Binding-site contacts:
Ligand atom O1 contacts residue ILE262 of chain 1.A at 3.3 Å.
Ligand atom C21 contacts residue HIS86 of chain 1.A at 3.7 Å.
Ligand atom C10 contacts residue SER294 of chain 1.A at 3.7 Å.
Ligand atom C23 contacts residue MET199 of chain 1.A at 3.7 Å (hydrophobic).
Ligand atom C7 contacts residue PHE298 of chain 1.A at 3.7 Å (hydrophobic).
Ligand atom C13 contacts residue MET283 of chain 1.A at 3.6 Å (hydrophobic).
Ligand atom C17 contacts residue ILE302 of chain 1.A at 3.4 Å (hydrophobic).
Ligand atom O2 contacts residue GLN295 of chain 1.A at 2.5 Å (h-bond).
Ligand atom C17 contacts residue MET199 of chain 1.A at 3.9 Å (hydrophobic).
Ligand atom C2 contacts residue PHE298 of chain 1.A at 3.5 Å (hydrophobic).
Ligand atom C1 contacts residue GLN295 of chain 1.A at 3.8 Å.
Ligand atom O1 contacts residue PHE298 of chain 1.A at 3.9 Å.
Ligand atom O2 contacts residue MET263 of chain 1.A at 3.5 Å (h-bond).
Ligand atom O3 contacts residue MET199 of chain 1.A at 3.5 Å.
Ligand atom C14 contacts residue MET283 of chain 1.A at 3.8 Å (hydrophobic).
Ligand atom C4 contacts residue PHE298 of chain 1.A at 3.6 Å (hydrophobic).
Ligand atom C10 contacts residue MET283 of chain 1.A at 3.8 Å (hydrophobic).
Ligand atom C9 contacts residue GLN295 of chain 1.A at 2.9 Å.
Ligand atom C23 contacts residue ASP244 of chain 1.A at 3.7 Å.
Ligand atom C3 contacts residue PHE298 of chain 1.A at 3.7 Å (hydrophobic).
Ligand atom C14 contacts residue EDO1 of chain 1.G at 3.7 Å.
Ligand atom C8 contacts residue GLN295 of chain 1.A at 3.2 Å.
Ligand atom C1 contacts residue ASN247 of chain 1.A at 3.8 Å.
Ligand atom C12 contacts residue MET199 of chain 1.A at 3.9 Å (hydrophobic).
Ligand atom O2 contacts residue SER294 of chain 1.A at 3.4 Å.
Ligand atom N1 contacts residue MET283 of chain 1.A at 2.8 Å (h-bond).
Ligand atom N1 contacts residue MET263 of chain 1.A at 3.6 Å.
Ligand atom C19 contacts residue MET199 of chain 1.A at 3.7 Å (hydrophobic).
Ligand atom C24 contacts residue LEU245 of chain 1.A at 3.6 Å (hydrophobic).
Ligand atom C10 contacts residue GLN295 of chain 1.A at 3.1 Å.
Ligand atom C1 contacts residue THR259 of chain 1.A at 3.6 Å.
Ligand atom C1 contacts residue ILE262 of chain 1.A at 3.9 Å (hydrophobic).
Ligand atom C5 contacts residue PHE298 of chain 1.A at 3.6 Å (hydrophobic).
Ligand atom N1 contacts residue SER294 of chain 1.A at 3.4 Å.
Ligand atom C2 contacts residue ILE262 of chain 1.A at 3.6 Å (hydrophobic).
Ligand atom C6 contacts residue PHE298 of chain 1.A at 3.7 Å (hydrophobic).
Ligand atom C24 contacts residue MET199 of chain 1.A at 3.9 Å (hydrophobic).
Ligand atom C10 contacts residue MET263 of chain 1.A at 3.6 Å (hydrophobic).
Ligand atom O1 contacts residue GLN295 of chain 1.A at 3.1 Å (h-bond).
Ligand atom C22 contacts residue ASP244 of chain 1.A at 3.8 Å.

Sequence of chain 1.A:
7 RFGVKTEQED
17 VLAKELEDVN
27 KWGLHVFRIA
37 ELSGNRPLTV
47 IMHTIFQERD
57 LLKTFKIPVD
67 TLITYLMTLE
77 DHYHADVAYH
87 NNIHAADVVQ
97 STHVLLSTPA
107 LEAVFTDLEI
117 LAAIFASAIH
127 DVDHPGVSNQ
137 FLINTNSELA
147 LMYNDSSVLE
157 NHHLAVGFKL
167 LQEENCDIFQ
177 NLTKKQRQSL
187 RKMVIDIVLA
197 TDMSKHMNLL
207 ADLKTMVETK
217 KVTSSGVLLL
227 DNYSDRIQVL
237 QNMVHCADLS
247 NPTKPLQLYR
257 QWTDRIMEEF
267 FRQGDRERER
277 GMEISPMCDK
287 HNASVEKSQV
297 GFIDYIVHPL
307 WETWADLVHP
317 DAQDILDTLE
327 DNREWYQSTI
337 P

The protein below binds the small molecule below.
Small molecule (SMILES): COc1ccc(C2=NN(C3CCCCCC3)C(=O)[C@@H]3CC=CC[C@H]23)cc1C#CC(N)=O